Sequence of chain 1.A:
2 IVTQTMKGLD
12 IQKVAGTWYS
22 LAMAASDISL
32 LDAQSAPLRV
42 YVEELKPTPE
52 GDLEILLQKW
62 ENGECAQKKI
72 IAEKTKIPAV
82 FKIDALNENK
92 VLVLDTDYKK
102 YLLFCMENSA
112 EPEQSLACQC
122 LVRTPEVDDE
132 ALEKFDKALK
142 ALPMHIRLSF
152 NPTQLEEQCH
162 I

A protein and the small-molecule ligand that binds it are described below.
Small molecule (SMILES): CC1=C(/C=C/C(C)=C/C=C/C(C)=C/C(=O)O)C(C)(C)CCC1

Binding-site contacts:
Ligand atom C7 contacts residue MET107 of chain 1.A at 3.7 Å (hydrophobic).
Ligand atom C18 contacts residue LEU39 of chain 1.A at 3.4 Å (hydrophobic).
Ligand atom C20 contacts residue ILE71 of chain 1.A at 3.3 Å (hydrophobic).
Ligand atom O1 contacts residue LYS69 of chain 1.A at 3.9 Å.
Ligand atom O2 contacts residue LYS69 of chain 1.A at 3.5 Å.
Ligand atom C17 contacts residue VAL41 of chain 1.A at 4.0 Å (hydrophobic).
Ligand atom C8 contacts residue VAL41 of chain 1.A at 3.9 Å (hydrophobic).
Ligand atom C5 contacts residue MET107 of chain 1.A at 3.6 Å (hydrophobic).
Ligand atom C19 contacts residue MET107 of chain 1.A at 3.7 Å (hydrophobic).
Ligand atom C18 contacts residue MET107 of chain 1.A at 3.8 Å (hydrophobic).
Ligand atom C17 contacts residue PHE105 of chain 1.A at 3.9 Å (hydrophobic).
Ligand atom C16 contacts residue ILE56 of chain 1.A at 3.8 Å (hydrophobic).
Ligand atom C13 contacts residue LYS69 of chain 1.A at 4.1 Å.
Ligand atom C13 contacts residue ILE71 of chain 1.A at 3.8 Å (hydrophobic).
Ligand atom C4 contacts residue ALA118 of chain 1.A at 3.6 Å (hydrophobic).
Ligand atom C5 contacts residue VAL41 of chain 1.A at 4.2 Å (hydrophobic).
Ligand atom C2 contacts residue PHE105 of chain 1.A at 3.5 Å (hydrophobic).
Ligand atom C16 contacts residue MET107 of chain 1.A at 4.1 Å (hydrophobic).
Ligand atom C3 contacts residue PHE105 of chain 1.A at 3.9 Å (hydrophobic).
Ligand atom C14 contacts residue LYS69 of chain 1.A at 3.6 Å.
Ligand atom C10 contacts residue ILE71 of chain 1.A at 3.9 Å (hydrophobic).
Ligand atom C4 contacts residue GLN120 of chain 1.A at 4.0 Å.
Ligand atom C12 contacts residue ILE71 of chain 1.A at 3.7 Å (hydrophobic).
Ligand atom O2 contacts residue GLU62 of chain 1.A at 3.3 Å (salt-bridge).
Ligand atom C2 contacts residue MET107 of chain 1.A at 4.2 Å (hydrophobic).
Ligand atom C6 contacts residue MET107 of chain 1.A at 3.9 Å (hydrophobic).
Ligand atom C6 contacts residue VAL41 of chain 1.A at 4.1 Å (hydrophobic).
Ligand atom C1 contacts residue PHE105 of chain 1.A at 4.3 Å (hydrophobic).
Ligand atom C15 contacts residue GLU62 of chain 1.A at 4.1 Å.
Ligand atom C10 contacts residue LEU58 of chain 1.A at 4.2 Å (hydrophobic).
Ligand atom C3 contacts residue GLN120 of chain 1.A at 3.5 Å.
Ligand atom C18 contacts residue ALA118 of chain 1.A at 4.1 Å (hydrophobic).
Ligand atom O2 contacts residue REA1 of chain 2.B at 3.8 Å.
Ligand atom C15 contacts residue LYS69 of chain 1.A at 3.4 Å.
Ligand atom C14 contacts residue REA1 of chain 2.B at 4.0 Å.
Ligand atom C16 contacts residue VAL92 of chain 1.A at 3.3 Å (hydrophobic).
Ligand atom C4 contacts residue MET107 of chain 1.A at 3.9 Å (hydrophobic).
Ligand atom C11 contacts residue ILE71 of chain 1.A at 3.4 Å (hydrophobic).
Ligand atom O1 contacts residue LYS60 of chain 1.A at 3.6 Å.
Ligand atom C19 contacts residue ILE84 of chain 1.A at 4.1 Å (hydrophobic).